This protein binds this small molecule.
Small molecule (SMILES): CC(=O)N[C@@H]1[C@@H](O)[C@H](O)[C@@H](CO)O[C@H]1O

Sequence of chain 1.A:
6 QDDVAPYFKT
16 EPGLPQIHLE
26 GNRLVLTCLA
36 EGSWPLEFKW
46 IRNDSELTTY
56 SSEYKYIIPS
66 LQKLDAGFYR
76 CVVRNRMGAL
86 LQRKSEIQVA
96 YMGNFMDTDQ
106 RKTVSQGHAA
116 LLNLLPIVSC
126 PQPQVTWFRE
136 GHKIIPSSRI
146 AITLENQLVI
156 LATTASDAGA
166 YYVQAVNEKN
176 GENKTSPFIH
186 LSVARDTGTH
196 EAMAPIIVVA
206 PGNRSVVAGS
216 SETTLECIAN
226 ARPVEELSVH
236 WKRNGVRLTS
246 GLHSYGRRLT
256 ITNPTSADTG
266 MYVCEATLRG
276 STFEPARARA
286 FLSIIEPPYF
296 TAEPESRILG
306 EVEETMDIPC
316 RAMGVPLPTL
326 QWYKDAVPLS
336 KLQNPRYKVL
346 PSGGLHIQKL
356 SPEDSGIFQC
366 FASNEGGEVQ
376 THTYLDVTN

Binding-site contacts:
Ligand atom O7 contacts residue ASN208 of chain 1.A at 3.3 Å (h-bond).
Ligand atom C3 contacts residue ASN208 of chain 1.A at 3.8 Å.
Ligand atom O5 contacts residue PHE286 of chain 1.A at 3.7 Å.
Ligand atom C4 contacts residue ASN208 of chain 1.A at 4.3 Å.
Ligand atom O4 contacts residue ARG284 of chain 1.A at 4.5 Å.
Ligand atom C1 contacts residue PHE286 of chain 1.A at 3.6 Å (hydrophobic).
Ligand atom O5 contacts residue ASN208 of chain 1.A at 2.4 Å (h-bond).
Ligand atom C5 contacts residue ASN208 of chain 1.A at 3.7 Å.
Ligand atom C7 contacts residue ASN208 of chain 1.A at 3.3 Å.
Ligand atom C1 contacts residue ASN208 of chain 1.A at 1.4 Å.
Ligand atom C5 contacts residue PHE286 of chain 1.A at 3.6 Å (hydrophobic).
Ligand atom C8 contacts residue ASN208 of chain 1.A at 4.4 Å.
Ligand atom C2 contacts residue ASN208 of chain 1.A at 2.5 Å.
Ligand atom C6 contacts residue PHE286 of chain 1.A at 4.4 Å (hydrophobic).
Ligand atom N2 contacts residue ASN208 of chain 1.A at 2.9 Å (h-bond).